Sequence of chain 1.C:
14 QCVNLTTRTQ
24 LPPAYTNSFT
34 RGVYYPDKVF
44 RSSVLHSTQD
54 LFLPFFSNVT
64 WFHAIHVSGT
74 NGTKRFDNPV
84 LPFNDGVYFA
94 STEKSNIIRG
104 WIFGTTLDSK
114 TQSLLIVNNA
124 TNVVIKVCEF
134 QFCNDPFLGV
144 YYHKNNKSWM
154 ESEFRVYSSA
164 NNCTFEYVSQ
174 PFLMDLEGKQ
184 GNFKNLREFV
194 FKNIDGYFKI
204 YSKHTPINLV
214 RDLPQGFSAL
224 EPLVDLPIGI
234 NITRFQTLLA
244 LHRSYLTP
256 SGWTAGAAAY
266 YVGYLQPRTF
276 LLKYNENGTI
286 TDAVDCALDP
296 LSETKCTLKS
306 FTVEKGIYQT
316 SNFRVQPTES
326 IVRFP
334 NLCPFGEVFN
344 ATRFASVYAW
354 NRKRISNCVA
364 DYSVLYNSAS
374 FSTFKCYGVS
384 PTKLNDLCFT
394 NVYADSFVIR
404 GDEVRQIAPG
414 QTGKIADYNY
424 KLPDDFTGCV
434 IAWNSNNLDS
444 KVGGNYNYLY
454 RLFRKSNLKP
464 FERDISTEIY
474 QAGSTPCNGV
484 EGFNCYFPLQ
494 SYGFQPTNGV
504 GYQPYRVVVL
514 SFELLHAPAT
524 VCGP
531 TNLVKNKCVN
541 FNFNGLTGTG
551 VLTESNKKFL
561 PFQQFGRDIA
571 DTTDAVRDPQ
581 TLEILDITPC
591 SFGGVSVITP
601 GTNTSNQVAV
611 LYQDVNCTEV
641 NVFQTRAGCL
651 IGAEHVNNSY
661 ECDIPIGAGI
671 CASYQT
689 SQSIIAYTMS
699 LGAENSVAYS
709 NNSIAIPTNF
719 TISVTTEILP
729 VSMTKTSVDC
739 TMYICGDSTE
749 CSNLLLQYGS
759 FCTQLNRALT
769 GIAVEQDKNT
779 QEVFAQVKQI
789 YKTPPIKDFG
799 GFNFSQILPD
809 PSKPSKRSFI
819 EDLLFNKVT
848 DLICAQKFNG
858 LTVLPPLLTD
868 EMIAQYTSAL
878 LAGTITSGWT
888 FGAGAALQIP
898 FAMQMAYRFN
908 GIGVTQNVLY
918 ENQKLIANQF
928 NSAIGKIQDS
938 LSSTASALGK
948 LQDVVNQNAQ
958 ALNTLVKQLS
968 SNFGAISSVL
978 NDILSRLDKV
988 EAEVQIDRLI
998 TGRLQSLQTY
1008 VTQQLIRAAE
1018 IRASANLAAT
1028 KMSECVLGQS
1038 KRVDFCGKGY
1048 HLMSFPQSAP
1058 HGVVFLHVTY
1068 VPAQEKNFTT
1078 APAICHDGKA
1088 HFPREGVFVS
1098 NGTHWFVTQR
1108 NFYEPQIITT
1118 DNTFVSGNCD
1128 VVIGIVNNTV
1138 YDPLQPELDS

A small-molecule ligand and the protein it binds are described below.
Small molecule (SMILES): CC(=O)N[C@H]1[C@H](O[C@H]2[C@H](O)[C@@H](NC(C)=O)CO[C@@H]2CO)O[C@H](CO)[C@@H](O)[C@@H]1O

Binding-site contacts:
Ligand atom C1 contacts residue ASN234 of chain 1.C at 1.8 Å.
Ligand atom C5 contacts residue THR108 of chain 1.C at 4.0 Å.
Ligand atom C8 contacts residue ASN234 of chain 1.C at 4.3 Å.
Ligand atom C2 contacts residue ASN234 of chain 1.C at 2.7 Å.
Ligand atom N2 contacts residue ASN234 of chain 1.C at 2.7 Å (h-bond).
Ligand atom C6 contacts residue THR108 of chain 1.C at 3.0 Å.
Ligand atom O5 contacts residue THR108 of chain 1.C at 3.8 Å.
Ligand atom O6 contacts residue THR236 of chain 1.C at 3.5 Å.
Ligand atom O5 contacts residue ASN234 of chain 1.C at 3.0 Å (h-bond).
Ligand atom O6 contacts residue THR108 of chain 1.C at 2.6 Å.
Ligand atom C6 contacts residue THR236 of chain 1.C at 4.5 Å.
Ligand atom O7 contacts residue ASN234 of chain 1.C at 4.0 Å.
Ligand atom C3 contacts residue ASN234 of chain 1.C at 3.8 Å.
Ligand atom C5 contacts residue ASN234 of chain 1.C at 4.0 Å.
Ligand atom C7 contacts residue ASN234 of chain 1.C at 3.6 Å.